Sequence of chain 3.B:
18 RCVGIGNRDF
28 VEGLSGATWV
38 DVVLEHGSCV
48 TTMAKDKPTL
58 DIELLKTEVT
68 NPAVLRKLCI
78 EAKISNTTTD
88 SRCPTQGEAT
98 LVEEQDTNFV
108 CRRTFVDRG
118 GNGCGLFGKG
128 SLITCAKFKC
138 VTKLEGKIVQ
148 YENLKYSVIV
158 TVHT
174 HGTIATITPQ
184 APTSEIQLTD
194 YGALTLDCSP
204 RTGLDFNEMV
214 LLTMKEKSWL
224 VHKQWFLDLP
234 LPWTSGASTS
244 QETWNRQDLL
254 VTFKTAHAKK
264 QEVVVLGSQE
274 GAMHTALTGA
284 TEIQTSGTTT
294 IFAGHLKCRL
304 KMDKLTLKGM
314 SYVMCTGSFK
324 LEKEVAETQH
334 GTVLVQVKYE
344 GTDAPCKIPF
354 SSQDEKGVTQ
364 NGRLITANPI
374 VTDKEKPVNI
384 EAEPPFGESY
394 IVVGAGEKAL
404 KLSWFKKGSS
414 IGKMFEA

A protein and the small-molecule ligand that binds it are described below.
Small molecule (SMILES): CC(=O)N[C@@H]1[C@@H](O)[C@H](O)[C@@H](CO)O[C@H]1O

Binding-site contacts:
Ligand atom C7 contacts residue ASN83 of chain 3.B at 4.0 Å.
Ligand atom C8 contacts residue LYS134 of chain 3.B at 4.2 Å.
Ligand atom O7 contacts residue ASN83 of chain 3.B at 3.2 Å (h-bond).
Ligand atom C6 contacts residue ASN83 of chain 3.B at 4.2 Å.
Ligand atom C1 contacts residue ASN83 of chain 3.B at 1.8 Å.
Ligand atom C3 contacts residue ASN83 of chain 3.B at 4.3 Å.
Ligand atom C7 contacts residue LYS134 of chain 3.B at 3.6 Å.
Ligand atom N2 contacts residue ASN83 of chain 3.B at 3.8 Å.
Ligand atom O5 contacts residue ASN83 of chain 3.B at 2.1 Å (h-bond).
Ligand atom C2 contacts residue ASN83 of chain 3.B at 3.2 Å.
Ligand atom O6 contacts residue ASN83 of chain 3.B at 4.5 Å.
Ligand atom O7 contacts residue LYS134 of chain 3.B at 2.5 Å (salt-bridge).
Ligand atom C5 contacts residue ASN83 of chain 3.B at 3.4 Å.
Ligand atom C4 contacts residue ASN83 of chain 3.B at 4.3 Å.